Sequence of chain 1.J:
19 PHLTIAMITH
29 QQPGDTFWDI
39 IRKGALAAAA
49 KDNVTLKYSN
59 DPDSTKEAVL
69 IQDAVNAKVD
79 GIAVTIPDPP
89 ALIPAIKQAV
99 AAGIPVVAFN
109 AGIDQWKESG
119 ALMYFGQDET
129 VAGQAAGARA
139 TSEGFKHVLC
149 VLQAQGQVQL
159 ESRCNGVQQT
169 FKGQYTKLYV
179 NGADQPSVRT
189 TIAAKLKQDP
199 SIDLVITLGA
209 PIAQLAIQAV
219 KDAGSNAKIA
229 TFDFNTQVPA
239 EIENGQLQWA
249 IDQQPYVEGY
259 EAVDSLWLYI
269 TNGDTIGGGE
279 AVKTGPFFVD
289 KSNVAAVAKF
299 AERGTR

A protein and the small-molecule ligand that binds it are described below.
Small molecule (SMILES): OC1C(O)C(O)C(O)C(O)C1O

Binding-site contacts:
Ligand atom O1 contacts residue LEU206 of chain 1.J at 3.3 Å (h-bond).
Ligand atom O2 contacts residue LEU206 of chain 1.J at 2.6 Å (h-bond).
Ligand atom C1 contacts residue ASP231 of chain 1.J at 3.4 Å.
Ligand atom O3 contacts residue ASP33 of chain 1.J at 2.5 Å (salt-bridge).
Ligand atom C2 contacts residue GLN151 of chain 1.J at 3.7 Å.
Ligand atom C6 contacts residue ASN108 of chain 1.J at 4.1 Å.
Ligand atom C5 contacts residue ASN108 of chain 1.J at 3.5 Å.
Ligand atom O2 contacts residue GLN151 of chain 1.J at 2.7 Å (h-bond).
Ligand atom O5 contacts residue GLN157 of chain 1.J at 3.1 Å (h-bond).
Ligand atom O6 contacts residue GLN251 of chain 1.J at 3.0 Å (h-bond).
Ligand atom C1 contacts residue GLN251 of chain 1.J at 3.7 Å.
Ligand atom O5 contacts residue ASN108 of chain 1.J at 2.6 Å (h-bond).
Ligand atom O5 contacts residue TRP36 of chain 1.J at 3.9 Å.
Ligand atom O6 contacts residue ASN108 of chain 1.J at 2.9 Å (h-bond).
Ligand atom C3 contacts residue ASP33 of chain 1.J at 3.4 Å.
Ligand atom O3 contacts residue GLN151 of chain 1.J at 3.0 Å (h-bond).
Ligand atom O2 contacts residue ARG161 of chain 1.J at 3.7 Å.
Ligand atom C1 contacts residue LEU206 of chain 1.J at 3.9 Å (hydrophobic).
Ligand atom C3 contacts residue GLN151 of chain 1.J at 3.8 Å.
Ligand atom C6 contacts residue GLN251 of chain 1.J at 3.9 Å.
Ligand atom O1 contacts residue GLN251 of chain 1.J at 3.0 Å (h-bond).
Ligand atom C6 contacts residue ARG161 of chain 1.J at 3.9 Å.
Ligand atom O4 contacts residue ASP33 of chain 1.J at 3.8 Å.
Ligand atom C4 contacts residue HIS28 of chain 1.J at 4.0 Å.
Ligand atom O1 contacts residue ASP231 of chain 1.J at 2.6 Å (salt-bridge).
Ligand atom C3 contacts residue PHE35 of chain 1.J at 4.1 Å (hydrophobic).
Ligand atom C2 contacts residue ASP231 of chain 1.J at 3.6 Å.
Ligand atom C1 contacts residue ARG161 of chain 1.J at 3.8 Å.
Ligand atom O4 contacts residue HIS28 of chain 1.J at 3.1 Å (h-bond).
Ligand atom O5 contacts residue HIS28 of chain 1.J at 3.0 Å (h-bond).
Ligand atom C5 contacts residue HIS28 of chain 1.J at 3.9 Å.
Ligand atom C5 contacts residue GLN157 of chain 1.J at 4.2 Å.
Ligand atom C5 contacts residue TRP36 of chain 1.J at 3.9 Å (hydrophobic).
Ligand atom O4 contacts residue TRP36 of chain 1.J at 3.3 Å (h-bond).
Ligand atom C2 contacts residue LEU206 of chain 1.J at 3.4 Å (hydrophobic).
Ligand atom C5 contacts residue PHE35 of chain 1.J at 4.0 Å (hydrophobic).
Ligand atom O6 contacts residue ARG161 of chain 1.J at 3.5 Å (salt-bridge).
Ligand atom O1 contacts residue ARG161 of chain 1.J at 2.8 Å (salt-bridge).
Ligand atom O2 contacts residue LEU158 of chain 1.J at 3.8 Å.
Ligand atom O6 contacts residue PHE35 of chain 1.J at 3.9 Å.